Sequence of chain 1.A:
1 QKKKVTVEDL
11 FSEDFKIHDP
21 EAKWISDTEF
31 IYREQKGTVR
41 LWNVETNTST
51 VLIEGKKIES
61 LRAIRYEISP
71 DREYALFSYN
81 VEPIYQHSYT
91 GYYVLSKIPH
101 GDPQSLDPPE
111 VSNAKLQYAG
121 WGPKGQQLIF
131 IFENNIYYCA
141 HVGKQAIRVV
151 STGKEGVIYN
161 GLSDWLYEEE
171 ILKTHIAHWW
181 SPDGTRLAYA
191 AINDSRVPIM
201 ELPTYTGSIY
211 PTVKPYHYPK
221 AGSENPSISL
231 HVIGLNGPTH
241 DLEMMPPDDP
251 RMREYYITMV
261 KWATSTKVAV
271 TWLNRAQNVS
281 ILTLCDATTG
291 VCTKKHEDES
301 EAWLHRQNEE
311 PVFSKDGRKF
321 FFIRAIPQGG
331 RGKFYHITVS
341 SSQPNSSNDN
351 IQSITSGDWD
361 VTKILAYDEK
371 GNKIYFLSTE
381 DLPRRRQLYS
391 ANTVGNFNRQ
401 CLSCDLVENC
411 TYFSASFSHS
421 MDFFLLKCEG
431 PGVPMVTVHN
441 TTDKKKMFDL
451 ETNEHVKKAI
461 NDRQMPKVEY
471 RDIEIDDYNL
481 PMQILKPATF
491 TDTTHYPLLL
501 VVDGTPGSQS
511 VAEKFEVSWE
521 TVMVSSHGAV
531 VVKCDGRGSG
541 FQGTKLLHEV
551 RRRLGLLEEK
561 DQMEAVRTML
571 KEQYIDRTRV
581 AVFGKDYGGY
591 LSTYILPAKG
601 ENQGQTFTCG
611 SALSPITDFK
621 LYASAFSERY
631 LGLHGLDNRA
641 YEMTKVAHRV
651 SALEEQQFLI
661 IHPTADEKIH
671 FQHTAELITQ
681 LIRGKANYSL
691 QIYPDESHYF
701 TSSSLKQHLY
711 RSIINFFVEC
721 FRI

Binding-site contacts:
Ligand atom C7 contacts residue GLU654 of chain 1.B at 3.8 Å.
Ligand atom C8 contacts residue ASN687 of chain 1.B at 3.8 Å.
Ligand atom C8 contacts residue LYS685 of chain 1.B at 3.8 Å.
Ligand atom O5 contacts residue ASN687 of chain 1.B at 2.4 Å (h-bond).
Ligand atom C6 contacts residue ASN715 of chain 1.A at 3.9 Å.
Ligand atom O5 contacts residue ASN715 of chain 1.A at 4.2 Å.
Ligand atom O7 contacts residue LYS685 of chain 1.B at 4.1 Å.
Ligand atom C4 contacts residue ASN687 of chain 1.B at 4.2 Å.
Ligand atom C7 contacts residue ASN687 of chain 1.B at 3.9 Å.
Ligand atom C7 contacts residue LYS685 of chain 1.B at 4.0 Å.
Ligand atom C1 contacts residue ASN687 of chain 1.B at 1.4 Å.
Ligand atom N2 contacts residue ASN687 of chain 1.B at 2.8 Å (h-bond).
Ligand atom O7 contacts residue GLU654 of chain 1.B at 3.7 Å.
Ligand atom C6 contacts residue GLU719 of chain 1.A at 3.8 Å.
Ligand atom C5 contacts residue ASN687 of chain 1.B at 3.7 Å.
Ligand atom C3 contacts residue GLU654 of chain 1.B at 4.1 Å.
Ligand atom C3 contacts residue ASN687 of chain 1.B at 3.8 Å.
Ligand atom N2 contacts residue GLU654 of chain 1.B at 3.0 Å (salt-bridge).
Ligand atom C2 contacts residue ASN687 of chain 1.B at 2.4 Å.
Ligand atom O3 contacts residue GLU654 of chain 1.B at 3.5 Å (salt-bridge).
Ligand atom O6 contacts residue ASN715 of chain 1.A at 3.9 Å.
Ligand atom C5 contacts residue ASN715 of chain 1.A at 3.9 Å.
Ligand atom C2 contacts residue GLU654 of chain 1.B at 3.5 Å.
Ligand atom O6 contacts residue GLU719 of chain 1.A at 3.2 Å (salt-bridge).

This small molecule binds to this protein.
Small molecule (SMILES): CC(=O)N[C@H]1[C@H](O[C@H]2[C@H](O)[C@@H](NC(C)=O)CO[C@@H]2CO)O[C@H](CO)[C@@H](O[C@@H]2O[C@H](CO)[C@@H](O)[C@H](O)[C@@H]2O)[C@@H]1O

Sequence of chain 1.B:
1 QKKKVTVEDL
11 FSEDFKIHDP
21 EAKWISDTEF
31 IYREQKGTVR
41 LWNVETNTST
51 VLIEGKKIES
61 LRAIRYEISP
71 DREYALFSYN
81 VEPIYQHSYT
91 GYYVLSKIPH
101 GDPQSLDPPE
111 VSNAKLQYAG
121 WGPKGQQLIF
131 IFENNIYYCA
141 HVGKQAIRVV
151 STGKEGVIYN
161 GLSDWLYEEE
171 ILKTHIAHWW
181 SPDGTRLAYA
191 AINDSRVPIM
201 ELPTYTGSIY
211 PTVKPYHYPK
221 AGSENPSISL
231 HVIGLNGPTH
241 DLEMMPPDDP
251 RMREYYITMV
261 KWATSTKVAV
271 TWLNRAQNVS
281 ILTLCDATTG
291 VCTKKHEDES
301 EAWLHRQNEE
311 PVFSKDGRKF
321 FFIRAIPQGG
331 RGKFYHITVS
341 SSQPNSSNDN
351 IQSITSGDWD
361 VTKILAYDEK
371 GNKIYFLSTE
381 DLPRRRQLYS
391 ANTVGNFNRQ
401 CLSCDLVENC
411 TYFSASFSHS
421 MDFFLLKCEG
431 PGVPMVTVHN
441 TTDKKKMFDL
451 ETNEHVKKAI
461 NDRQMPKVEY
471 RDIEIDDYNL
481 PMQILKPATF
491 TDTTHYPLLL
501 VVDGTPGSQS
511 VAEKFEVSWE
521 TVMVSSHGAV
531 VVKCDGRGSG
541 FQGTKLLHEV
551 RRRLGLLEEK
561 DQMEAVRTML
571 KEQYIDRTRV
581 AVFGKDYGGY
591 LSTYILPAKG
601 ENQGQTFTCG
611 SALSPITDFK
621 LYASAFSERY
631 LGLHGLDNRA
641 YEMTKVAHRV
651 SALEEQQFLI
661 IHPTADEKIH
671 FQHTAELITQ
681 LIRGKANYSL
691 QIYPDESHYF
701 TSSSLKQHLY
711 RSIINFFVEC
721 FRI